The protein below binds the small molecule below.
Small molecule (SMILES): C[C@H](O)CCC[C@H](O)CCC/C=C/c1cc(O)cc(O)c1C(=O)O

Binding-site contacts:
Ligand atom CAA contacts residue LYS130 of chain 1.B at 3.2 Å.
Ligand atom CAM contacts residue PHE221 of chain 1.B at 3.9 Å (hydrophobic).
Ligand atom OAB contacts residue TRP183 of chain 1.B at 3.7 Å.
Ligand atom CAU contacts residue PRO128 of chain 1.B at 4.0 Å (hydrophobic).
Ligand atom CAT contacts residue TRP183 of chain 1.B at 4.0 Å (hydrophobic).
Ligand atom OAD contacts residue PRO188 of chain 1.B at 3.7 Å.
Ligand atom CAQ contacts residue SER102 of chain 1.B at 3.0 Å.
Ligand atom OAD contacts residue ILE191 of chain 1.B at 3.3 Å.
Ligand atom CAQ contacts residue PRO128 of chain 1.B at 3.8 Å (hydrophobic).
Ligand atom CAI contacts residue LEU132 of chain 1.B at 4.0 Å (hydrophobic).
Ligand atom CAH contacts residue PRO188 of chain 1.B at 3.5 Å (hydrophobic).
Ligand atom CAH contacts residue PRO192 of chain 1.B at 3.6 Å (hydrophobic).
Ligand atom OAE contacts residue VAL158 of chain 1.B at 3.8 Å.
Ligand atom CAA contacts residue PRO128 of chain 1.B at 3.4 Å (hydrophobic).
Ligand atom OAV contacts residue THR129 of chain 1.B at 3.3 Å (h-bond).
Ligand atom CAM contacts residue SER220 of chain 1.B at 3.6 Å.
Ligand atom CAV contacts residue PHE221 of chain 1.B at 3.9 Å (hydrophobic).
Ligand atom CAI contacts residue LEU135 of chain 1.B at 3.6 Å (hydrophobic).
Ligand atom OAC contacts residue PRO188 of chain 1.B at 4.0 Å.
Ligand atom OAE contacts residue SER220 of chain 1.B at 3.9 Å.
Ligand atom CAF contacts residue LEU135 of chain 1.B at 3.8 Å (hydrophobic).
Ligand atom OAP contacts residue PRO128 of chain 1.B at 3.6 Å.
Ligand atom OAB contacts residue SER102 of chain 1.B at 3.3 Å (h-bond).
Ligand atom OAC contacts residue LEU135 of chain 1.B at 3.9 Å.
Ligand atom OAV contacts residue PRO128 of chain 1.B at 3.7 Å.
Ligand atom OAV contacts residue LYS130 of chain 1.B at 3.0 Å (salt-bridge).
Ligand atom CAL contacts residue PHE221 of chain 1.B at 3.6 Å (hydrophobic).
Ligand atom OAD contacts residue TYR187 of chain 1.B at 4.0 Å.
Ligand atom OAC contacts residue LEU132 of chain 1.B at 3.3 Å.
Ligand atom CAK contacts residue VAL158 of chain 1.B at 3.8 Å (hydrophobic).
Ligand atom CAU contacts residue TRP183 of chain 1.B at 3.8 Å (hydrophobic).
Ligand atom OAD contacts residue PRO192 of chain 1.B at 3.5 Å.
Ligand atom CAO contacts residue LEU132 of chain 1.B at 3.8 Å (hydrophobic).
Ligand atom OAB contacts residue SER103 of chain 1.B at 4.0 Å.
Ligand atom OAP contacts residue SER102 of chain 1.B at 2.2 Å (h-bond).
Ligand atom CAV contacts residue PRO128 of chain 1.B at 3.7 Å (hydrophobic).
Ligand atom CAN contacts residue LEU132 of chain 1.B at 4.0 Å (hydrophobic).
Ligand atom CAL contacts residue LEU132 of chain 1.B at 3.7 Å (hydrophobic).
Ligand atom CAS contacts residue PRO188 of chain 1.B at 3.9 Å (hydrophobic).
Ligand atom CAR contacts residue PRO188 of chain 1.B at 4.0 Å (hydrophobic).

Sequence of chain 1.B:
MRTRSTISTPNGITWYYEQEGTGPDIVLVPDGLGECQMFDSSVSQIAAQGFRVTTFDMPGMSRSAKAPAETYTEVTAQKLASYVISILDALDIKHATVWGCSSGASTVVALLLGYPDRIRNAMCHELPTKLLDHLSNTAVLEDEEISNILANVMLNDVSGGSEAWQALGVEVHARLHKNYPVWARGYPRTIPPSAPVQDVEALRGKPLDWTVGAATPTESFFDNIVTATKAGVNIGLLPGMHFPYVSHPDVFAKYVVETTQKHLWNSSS